Sequence of chain 2.A:
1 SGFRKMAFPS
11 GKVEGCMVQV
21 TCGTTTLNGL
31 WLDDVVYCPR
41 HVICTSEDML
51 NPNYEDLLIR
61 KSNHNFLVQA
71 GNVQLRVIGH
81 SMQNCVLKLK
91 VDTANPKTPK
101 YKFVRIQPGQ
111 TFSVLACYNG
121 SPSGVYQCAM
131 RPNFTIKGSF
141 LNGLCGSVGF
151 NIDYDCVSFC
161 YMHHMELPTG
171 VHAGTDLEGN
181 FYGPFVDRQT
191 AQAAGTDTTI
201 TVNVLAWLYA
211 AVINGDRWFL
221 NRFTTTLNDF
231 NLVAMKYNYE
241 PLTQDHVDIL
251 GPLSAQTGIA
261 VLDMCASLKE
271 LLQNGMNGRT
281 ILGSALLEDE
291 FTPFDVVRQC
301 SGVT

Sequence of chain 1.A:
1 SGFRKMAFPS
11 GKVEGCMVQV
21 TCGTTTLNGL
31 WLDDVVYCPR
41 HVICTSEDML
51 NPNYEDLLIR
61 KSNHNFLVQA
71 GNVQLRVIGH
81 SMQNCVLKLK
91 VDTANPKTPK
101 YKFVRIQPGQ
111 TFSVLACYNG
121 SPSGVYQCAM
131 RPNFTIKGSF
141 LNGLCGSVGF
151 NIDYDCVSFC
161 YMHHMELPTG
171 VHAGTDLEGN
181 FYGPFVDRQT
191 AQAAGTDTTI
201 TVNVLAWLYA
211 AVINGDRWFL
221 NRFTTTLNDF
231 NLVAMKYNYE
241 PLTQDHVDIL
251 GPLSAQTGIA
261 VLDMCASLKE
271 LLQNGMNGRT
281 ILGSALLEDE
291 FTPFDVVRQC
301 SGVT

Binding-site contacts:
Ligand atom C16 contacts residue ASP187 of chain 2.A at 3.8 Å.
Ligand atom O30 contacts residue PHE140 of chain 2.A at 3.6 Å.
Ligand atom C7 contacts residue GLU166 of chain 2.A at 3.3 Å.
Ligand atom C17 contacts residue HIS164 of chain 2.A at 3.7 Å.
Ligand atom C27 contacts residue GLU166 of chain 2.A at 4.0 Å.
Ligand atom O30 contacts residue GLU166 of chain 2.A at 3.4 Å.
Ligand atom N28 contacts residue GLU166 of chain 2.A at 2.9 Å (salt-bridge).
Ligand atom C21 contacts residue HIS41 of chain 2.A at 3.5 Å.
Ligand atom C29 contacts residue HIS163 of chain 2.A at 3.7 Å.
Ligand atom N19 contacts residue HIS41 of chain 2.A at 3.9 Å.
Ligand atom C21 contacts residue CYS145 of chain 2.A at 1.8 Å (hydrophobic).
Ligand atom O10 contacts residue MET165 of chain 2.A at 3.4 Å.
Ligand atom C16 contacts residue MET165 of chain 2.A at 3.9 Å (hydrophobic).
Ligand atom N19 contacts residue HIS164 of chain 2.A at 2.8 Å (h-bond).
Ligand atom C24 contacts residue LEU141 of chain 2.A at 3.8 Å (hydrophobic).
Ligand atom C24 contacts residue CYS145 of chain 2.A at 3.2 Å (hydrophobic).
Ligand atom C21 contacts residue HIS164 of chain 2.A at 3.9 Å.
Ligand atom C15 contacts residue ASP187 of chain 2.A at 3.9 Å.
Ligand atom O22 contacts residue CYS145 of chain 2.A at 2.7 Å (h-bond).
Ligand atom C13 contacts residue HIS41 of chain 2.A at 3.9 Å.
Ligand atom N28 contacts residue SER1 of chain 1.A at 3.9 Å.
Ligand atom C20 contacts residue CYS145 of chain 2.A at 2.8 Å (hydrophobic).
Ligand atom N19 contacts residue CYS145 of chain 2.A at 3.1 Å (h-bond).
Ligand atom C15 contacts residue TYR54 of chain 2.A at 3.8 Å (hydrophobic).
Ligand atom O18 contacts residue ASN142 of chain 2.A at 4.0 Å.
Ligand atom O30 contacts residue HIS172 of chain 2.A at 3.7 Å.
Ligand atom C15 contacts residue MET49 of chain 2.A at 3.6 Å (hydrophobic).
Ligand atom C29 contacts residue GLU166 of chain 2.A at 3.5 Å.
Ligand atom O30 contacts residue HIS163 of chain 2.A at 2.7 Å (h-bond).
Ligand atom C12 contacts residue HIS164 of chain 2.A at 3.6 Å.
Ligand atom O22 contacts residue HIS41 of chain 2.A at 2.9 Å (h-bond).
Ligand atom O30 contacts residue MET165 of chain 2.A at 3.5 Å.
Ligand atom O10 contacts residue GLU166 of chain 2.A at 3.0 Å (salt-bridge).
Ligand atom C24 contacts residue HIS163 of chain 2.A at 4.0 Å.
Ligand atom C16 contacts residue ARG188 of chain 2.A at 3.8 Å.
Ligand atom N28 contacts residue PHE140 of chain 2.A at 3.3 Å (h-bond).
Ligand atom N19 contacts residue MET165 of chain 2.A at 4.0 Å.
Ligand atom C15 contacts residue HIS41 of chain 2.A at 3.9 Å.
Ligand atom C26 contacts residue ASN142 of chain 2.A at 3.6 Å.
Ligand atom C20 contacts residue HIS164 of chain 2.A at 3.9 Å.

A small-molecule ligand and the protein it binds are described below.
Small molecule (SMILES): CC(C)C[C@H](NC(=O)OCc1ccccc1)C(=O)N[C@@H](C[C@@H]1CCNC1=O)C(O)S(=O)(=O)O